Binding-site contacts:
Ligand atom OAD contacts residue SER103 of chain 1.B at 3.2 Å.
Ligand atom CAV contacts residue SER102 of chain 1.B at 3.4 Å.
Ligand atom CAA contacts residue GLY32 of chain 1.B at 4.0 Å.
Ligand atom CAH contacts residue PRO188 of chain 1.B at 4.0 Å (hydrophobic).
Ligand atom OAE contacts residue ALA242 of chain 1.B at 3.8 Å.
Ligand atom OAB contacts residue SER102 of chain 1.B at 2.8 Å (h-bond).
Ligand atom OAB contacts residue TRP183 of chain 1.B at 3.7 Å.
Ligand atom CAS contacts residue TRP183 of chain 1.B at 3.6 Å (hydrophobic).
Ligand atom CAT contacts residue TRP183 of chain 1.B at 4.0 Å (hydrophobic).
Ligand atom CAI contacts residue PRO128 of chain 1.B at 3.9 Å (hydrophobic).
Ligand atom CAT contacts residue SER102 of chain 1.B at 3.6 Å.
Ligand atom CAA contacts residue ASP31 of chain 1.B at 3.8 Å.
Ligand atom OAC contacts residue PRO192 of chain 1.B at 3.1 Å.
Ligand atom CAO contacts residue MET154 of chain 1.B at 4.0 Å (hydrophobic).
Ligand atom CAJ contacts residue PHE221 of chain 1.B at 4.0 Å (hydrophobic).
Ligand atom CAM contacts residue PHE243 of chain 1.B at 3.9 Å (hydrophobic).
Ligand atom CAI contacts residue GOL1 of chain 1.F at 3.9 Å.
Ligand atom OAP contacts residue SER102 of chain 1.B at 2.8 Å (h-bond).
Ligand atom CAJ contacts residue GOL1 of chain 1.F at 3.6 Å.
Ligand atom OAD contacts residue TYR187 of chain 1.B at 3.5 Å.
Ligand atom OAB contacts residue GLY32 of chain 1.B at 3.1 Å (h-bond).
Ligand atom OAD contacts residue GLY32 of chain 1.B at 4.0 Å.
Ligand atom CAO contacts residue VAL158 of chain 1.B at 3.4 Å (hydrophobic).
Ligand atom OAB contacts residue SER103 of chain 1.B at 3.4 Å (h-bond).
Ligand atom OAC contacts residue PRO188 of chain 1.B at 3.4 Å.
Ligand atom CAG contacts residue SER102 of chain 1.B at 3.5 Å.
Ligand atom OAD contacts residue TRP183 of chain 1.B at 3.1 Å (h-bond).
Ligand atom CAQ contacts residue SER103 of chain 1.B at 4.1 Å.
Ligand atom OAE contacts residue VAL158 of chain 1.B at 3.4 Å.
Ligand atom CAU contacts residue TRP183 of chain 1.B at 3.6 Å (hydrophobic).
Ligand atom CAW contacts residue VAL158 of chain 1.B at 3.9 Å (hydrophobic).
Ligand atom CAQ contacts residue SER102 of chain 1.B at 2.5 Å.
Ligand atom CAK contacts residue LEU132 of chain 1.B at 4.0 Å (hydrophobic).
Ligand atom CAH contacts residue ILE191 of chain 1.B at 3.7 Å (hydrophobic).
Ligand atom CAU contacts residue SER102 of chain 1.B at 3.1 Å.
Ligand atom CAA contacts residue LEU33 of chain 1.B at 3.6 Å (hydrophobic).
Ligand atom CAQ contacts residue TRP183 of chain 1.B at 3.9 Å (hydrophobic).
Ligand atom CAR contacts residue PRO188 of chain 1.B at 3.9 Å (hydrophobic).
Ligand atom CAL contacts residue MET154 of chain 1.B at 3.8 Å (hydrophobic).
Ligand atom CAF contacts residue GOL1 of chain 1.F at 3.5 Å.

This small molecule binds to this protein.
Small molecule (SMILES): C[C@H]1CCC[C@@H](O)CCC/C=C/c2cc(O)cc(O)c2C(=O)O1

Sequence of chain 1.B:
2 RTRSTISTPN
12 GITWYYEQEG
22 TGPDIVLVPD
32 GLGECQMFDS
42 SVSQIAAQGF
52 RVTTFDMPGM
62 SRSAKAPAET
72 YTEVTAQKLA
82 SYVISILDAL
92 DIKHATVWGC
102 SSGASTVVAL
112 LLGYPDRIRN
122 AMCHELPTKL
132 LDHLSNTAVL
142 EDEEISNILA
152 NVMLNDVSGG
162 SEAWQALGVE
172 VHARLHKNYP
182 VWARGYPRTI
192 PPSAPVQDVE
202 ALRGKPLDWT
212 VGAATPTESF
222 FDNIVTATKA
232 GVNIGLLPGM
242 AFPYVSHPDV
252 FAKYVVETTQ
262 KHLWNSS